A protein and the small-molecule ligand that binds it are described below.
Small molecule (SMILES): CC(=O)N[C@@H]1[C@@H](O)[C@H](O)[C@@H](CO)O[C@H]1O

Sequence of chain 18.N:
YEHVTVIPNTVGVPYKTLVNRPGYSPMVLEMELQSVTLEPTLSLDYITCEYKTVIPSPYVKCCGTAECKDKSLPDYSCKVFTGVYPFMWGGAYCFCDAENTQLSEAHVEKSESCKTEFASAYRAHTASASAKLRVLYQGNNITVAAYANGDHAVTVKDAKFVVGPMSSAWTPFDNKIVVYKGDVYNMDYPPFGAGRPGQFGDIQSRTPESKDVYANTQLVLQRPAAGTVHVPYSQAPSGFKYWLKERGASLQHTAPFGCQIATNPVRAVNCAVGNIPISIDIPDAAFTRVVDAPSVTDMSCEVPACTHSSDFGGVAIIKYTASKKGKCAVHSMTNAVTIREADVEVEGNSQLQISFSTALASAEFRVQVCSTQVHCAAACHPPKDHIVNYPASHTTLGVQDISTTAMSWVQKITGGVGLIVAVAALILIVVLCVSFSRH

Sequence of chain 18.O:
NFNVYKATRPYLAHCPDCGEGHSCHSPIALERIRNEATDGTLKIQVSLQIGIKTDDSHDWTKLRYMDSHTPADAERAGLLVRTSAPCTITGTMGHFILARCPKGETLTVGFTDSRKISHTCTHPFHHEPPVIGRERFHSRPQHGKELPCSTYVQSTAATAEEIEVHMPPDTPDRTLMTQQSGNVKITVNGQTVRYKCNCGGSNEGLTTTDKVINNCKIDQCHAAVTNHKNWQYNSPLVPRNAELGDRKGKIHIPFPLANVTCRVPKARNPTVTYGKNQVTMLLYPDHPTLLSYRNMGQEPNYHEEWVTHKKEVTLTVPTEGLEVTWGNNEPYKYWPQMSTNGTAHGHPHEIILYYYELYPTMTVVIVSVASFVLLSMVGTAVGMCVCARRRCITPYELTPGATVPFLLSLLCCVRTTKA

Binding-site contacts:
Ligand atom C5 contacts residue ASN259 of chain 18.O at 3.7 Å.
Ligand atom O3 contacts residue LYS115 of chain 18.N at 3.6 Å (salt-bridge).
Ligand atom C7 contacts residue ASN259 of chain 18.O at 3.2 Å.
Ligand atom O6 contacts residue LYS181 of chain 18.N at 3.4 Å (salt-bridge).
Ligand atom C2 contacts residue ASN259 of chain 18.O at 2.4 Å.
Ligand atom O7 contacts residue ASN259 of chain 18.O at 3.2 Å (h-bond).
Ligand atom C3 contacts residue ASN259 of chain 18.O at 3.7 Å.
Ligand atom C1 contacts residue ASN259 of chain 18.O at 1.4 Å.
Ligand atom C4 contacts residue LYS181 of chain 18.N at 3.6 Å.
Ligand atom C5 contacts residue LYS181 of chain 18.N at 3.4 Å.
Ligand atom O4 contacts residue PHE118 of chain 18.N at 4.1 Å.
Ligand atom C8 contacts residue ALA258 of chain 18.O at 3.7 Å (hydrophobic).
Ligand atom O5 contacts residue ASN259 of chain 18.O at 2.3 Å (h-bond).
Ligand atom C6 contacts residue LYS181 of chain 18.N at 3.4 Å.
Ligand atom N2 contacts residue THR116 of chain 18.N at 4.1 Å.
Ligand atom C4 contacts residue ASN259 of chain 18.O at 4.2 Å.
Ligand atom N2 contacts residue ASN259 of chain 18.O at 2.8 Å (h-bond).
Ligand atom C8 contacts residue THR116 of chain 18.N at 4.3 Å.
Ligand atom O4 contacts residue LYS181 of chain 18.N at 2.7 Å (salt-bridge).
Ligand atom C3 contacts residue LYS115 of chain 18.N at 4.3 Å.
Ligand atom C8 contacts residue ASN259 of chain 18.O at 4.2 Å.
Ligand atom C8 contacts residue LEU257 of chain 18.O at 4.1 Å (hydrophobic).